Sequence of chain 13.E:
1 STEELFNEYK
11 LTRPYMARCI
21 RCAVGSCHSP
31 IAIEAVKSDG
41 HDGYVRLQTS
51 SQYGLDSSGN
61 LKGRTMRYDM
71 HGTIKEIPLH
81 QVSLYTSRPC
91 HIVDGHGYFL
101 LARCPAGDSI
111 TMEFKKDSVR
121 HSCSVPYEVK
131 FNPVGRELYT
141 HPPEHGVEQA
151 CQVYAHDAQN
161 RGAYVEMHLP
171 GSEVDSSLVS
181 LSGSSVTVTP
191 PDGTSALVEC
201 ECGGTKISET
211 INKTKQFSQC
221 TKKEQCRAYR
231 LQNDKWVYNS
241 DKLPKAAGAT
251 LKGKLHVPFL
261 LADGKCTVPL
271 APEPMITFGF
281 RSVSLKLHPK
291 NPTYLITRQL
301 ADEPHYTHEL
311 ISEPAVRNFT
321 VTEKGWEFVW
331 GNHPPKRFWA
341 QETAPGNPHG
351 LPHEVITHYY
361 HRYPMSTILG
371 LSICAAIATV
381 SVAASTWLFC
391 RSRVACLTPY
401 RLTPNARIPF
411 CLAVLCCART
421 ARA

Binding-site contacts:
Ligand atom O4 contacts residue ASN318 of chain 13.E at 4.4 Å.
Ligand atom C6 contacts residue SER284 of chain 13.E at 3.2 Å.
Ligand atom O6 contacts residue SER284 of chain 13.E at 2.9 Å (h-bond).
Ligand atom C5 contacts residue SER284 of chain 13.E at 4.5 Å.
Ligand atom C6 contacts residue ASN318 of chain 13.E at 3.3 Å.
Ligand atom O5 contacts residue SER284 of chain 13.E at 4.4 Å.
Ligand atom O6 contacts residue ASN318 of chain 13.E at 3.3 Å.

A protein and the small-molecule ligand that binds it are described below.
Small molecule (SMILES): CC(=O)N[C@@H]1[C@@H](O)[C@H](O)[C@@H](CO)O[C@H]1O